Sequence of chain 25.V:
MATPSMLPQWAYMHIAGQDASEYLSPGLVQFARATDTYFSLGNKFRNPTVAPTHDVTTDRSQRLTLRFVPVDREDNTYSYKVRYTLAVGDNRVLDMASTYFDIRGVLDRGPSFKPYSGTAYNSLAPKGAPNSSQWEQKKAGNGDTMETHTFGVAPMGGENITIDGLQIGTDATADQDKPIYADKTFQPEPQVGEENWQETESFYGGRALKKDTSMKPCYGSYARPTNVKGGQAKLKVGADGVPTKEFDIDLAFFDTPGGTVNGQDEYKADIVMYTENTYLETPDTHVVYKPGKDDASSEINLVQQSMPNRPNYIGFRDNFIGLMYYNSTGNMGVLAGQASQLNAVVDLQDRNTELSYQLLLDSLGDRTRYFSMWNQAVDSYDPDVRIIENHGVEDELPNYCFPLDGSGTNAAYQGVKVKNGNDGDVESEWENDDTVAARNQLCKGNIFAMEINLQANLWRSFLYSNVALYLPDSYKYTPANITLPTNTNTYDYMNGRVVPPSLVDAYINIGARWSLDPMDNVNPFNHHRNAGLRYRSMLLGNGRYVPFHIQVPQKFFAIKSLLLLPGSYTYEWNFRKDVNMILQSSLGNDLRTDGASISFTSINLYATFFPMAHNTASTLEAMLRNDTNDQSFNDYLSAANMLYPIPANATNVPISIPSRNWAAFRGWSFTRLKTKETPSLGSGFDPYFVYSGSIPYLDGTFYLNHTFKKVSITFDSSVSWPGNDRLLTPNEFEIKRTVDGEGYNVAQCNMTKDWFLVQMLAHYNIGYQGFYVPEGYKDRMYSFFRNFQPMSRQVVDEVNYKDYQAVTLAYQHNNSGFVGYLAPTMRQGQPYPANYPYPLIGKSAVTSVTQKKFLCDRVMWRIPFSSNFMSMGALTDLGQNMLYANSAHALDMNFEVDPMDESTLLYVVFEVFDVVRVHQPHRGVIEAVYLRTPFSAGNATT

Binding-site contacts:
Ligand atom CA contacts residue ARG666 of chain 25.X at 3.6 Å.
Ligand atom N contacts residue ARG666 of chain 25.X at 3.4 Å (salt-bridge).
Ligand atom O contacts residue GLY42 of chain 25.V at 3.5 Å.
Ligand atom N contacts residue GLY42 of chain 25.V at 3.5 Å (h-bond).
Ligand atom OD1 contacts residue GLY667 of chain 25.X at 3.3 Å (h-bond).
Ligand atom C contacts residue ASN634 of chain 25.X at 3.8 Å.
Ligand atom CG contacts residue GLU911 of chain 25.X at 3.5 Å.
Ligand atom OD2 contacts residue GLY667 of chain 25.X at 3.7 Å.
Ligand atom CD1 contacts residue SER21 of chain 25.V at 3.4 Å.
Ligand atom O contacts residue ALA874 of chain 25.X at 3.7 Å.
Ligand atom N contacts residue GLY873 of chain 25.X at 3.8 Å.
Ligand atom CB contacts residue GLY42 of chain 25.V at 3.7 Å.
Ligand atom C contacts residue ARG666 of chain 25.X at 3.7 Å.
Ligand atom N contacts residue ARG46 of chain 25.V at 3.9 Å.
Ligand atom CB contacts residue ARG666 of chain 25.X at 3.9 Å.
Ligand atom OG contacts residue ARG46 of chain 25.V at 3.2 Å.
Ligand atom CB contacts residue ALA874 of chain 25.X at 3.9 Å (hydrophobic).
Ligand atom CB contacts residue ASN47 of chain 25.V at 3.7 Å.
Ligand atom CB contacts residue PHE913 of chain 25.X at 3.9 Å (hydrophobic).
Ligand atom CE1 contacts residue ARG46 of chain 25.V at 3.7 Å.
Ligand atom O contacts residue ASN634 of chain 25.X at 3.0 Å (h-bond).
Ligand atom OD1 contacts residue ARG666 of chain 25.X at 3.7 Å.
Ligand atom ND2 contacts residue THR49 of chain 25.V at 3.9 Å.
Ligand atom CD1 contacts residue ARG33 of chain 25.V at 3.8 Å.
Ligand atom OD2 contacts residue GLU911 of chain 25.X at 3.4 Å (salt-bridge).
Ligand atom OD1 contacts residue ASN634 of chain 25.X at 3.2 Å (h-bond).
Ligand atom N contacts residue ALA874 of chain 25.X at 3.8 Å.
Ligand atom O contacts residue ARG46 of chain 25.V at 3.9 Å.
Ligand atom N contacts residue ARG666 of chain 25.X at 3.4 Å.
Ligand atom CG contacts residue ASN634 of chain 25.X at 3.9 Å.
Ligand atom CD1 contacts residue ARG46 of chain 25.V at 3.9 Å.
Ligand atom O contacts residue ASN43 of chain 25.V at 3.6 Å.
Ligand atom CD2 contacts residue ALA20 of chain 25.V at 3.8 Å (hydrophobic).
Ligand atom N contacts residue SER871 of chain 25.X at 3.6 Å.
Ligand atom CD1 contacts residue ARG666 of chain 25.X at 3.9 Å.
Ligand atom OG contacts residue PHE45 of chain 25.V at 3.3 Å (h-bond).
Ligand atom CB contacts residue GLU911 of chain 25.X at 3.6 Å.
Ligand atom OD2 contacts residue PRO864 of chain 25.X at 3.6 Å.
Ligand atom CG2 contacts residue TYR636 of chain 25.X at 3.8 Å (hydrophobic).
Ligand atom CG contacts residue GLY667 of chain 25.X at 3.7 Å.

Sequence of chain 25.X:
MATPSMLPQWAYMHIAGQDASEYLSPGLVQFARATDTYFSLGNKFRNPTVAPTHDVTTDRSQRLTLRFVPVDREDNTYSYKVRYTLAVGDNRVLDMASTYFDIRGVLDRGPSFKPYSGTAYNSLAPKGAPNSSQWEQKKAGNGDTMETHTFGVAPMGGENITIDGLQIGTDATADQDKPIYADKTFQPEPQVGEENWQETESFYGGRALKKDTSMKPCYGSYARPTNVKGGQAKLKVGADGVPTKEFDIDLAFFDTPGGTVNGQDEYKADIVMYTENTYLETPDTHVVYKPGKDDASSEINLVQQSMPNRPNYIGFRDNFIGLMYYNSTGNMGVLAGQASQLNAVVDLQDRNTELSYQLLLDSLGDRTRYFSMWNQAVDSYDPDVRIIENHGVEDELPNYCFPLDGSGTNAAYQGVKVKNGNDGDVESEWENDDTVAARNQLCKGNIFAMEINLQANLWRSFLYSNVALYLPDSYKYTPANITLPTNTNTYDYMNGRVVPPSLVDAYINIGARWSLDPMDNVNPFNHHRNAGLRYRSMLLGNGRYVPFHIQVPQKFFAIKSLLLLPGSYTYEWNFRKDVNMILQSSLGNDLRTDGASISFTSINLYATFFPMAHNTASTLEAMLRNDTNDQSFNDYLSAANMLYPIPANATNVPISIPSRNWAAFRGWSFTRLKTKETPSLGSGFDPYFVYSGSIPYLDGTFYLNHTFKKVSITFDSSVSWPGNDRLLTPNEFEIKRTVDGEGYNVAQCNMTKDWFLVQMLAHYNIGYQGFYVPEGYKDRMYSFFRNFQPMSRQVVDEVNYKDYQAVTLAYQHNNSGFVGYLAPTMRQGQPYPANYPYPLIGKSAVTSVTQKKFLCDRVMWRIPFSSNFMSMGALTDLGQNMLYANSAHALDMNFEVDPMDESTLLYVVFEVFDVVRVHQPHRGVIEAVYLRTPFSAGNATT

A protein and the small-molecule ligand that binds it are described below.
Small molecule (SMILES): CC[C@H](C)[C@H](NC(=O)[C@@H](N)CC(=O)O)C(=O)N[C@@H](CC(N)=O)C(=O)N[C@@H](Cc1ccccc1)C(=O)N[C@@H](CO)C(=O)N[C@@H](CO)C(=O)N[C@H](C=O)CC(C)C